Binding-site contacts:
Ligand atom C35 contacts residue ASN209 of chain 1.A at 3.6 Å.
Ligand atom C33 contacts residue PHE223 of chain 1.A at 3.7 Å (hydrophobic).
Ligand atom N30 contacts residue ARG227 of chain 1.A at 3.8 Å.
Ligand atom C2 contacts residue GLU143 of chain 1.A at 3.4 Å.
Ligand atom C18 contacts residue ALA91 of chain 1.A at 3.8 Å (hydrophobic).
Ligand atom O32 contacts residue ARG227 of chain 1.A at 3.7 Å.
Ligand atom N20 contacts residue TYR141 of chain 1.A at 3.7 Å.
Ligand atom C9 contacts residue GLY145 of chain 1.A at 3.6 Å.
Ligand atom C18 contacts residue LEU211 of chain 1.A at 3.8 Å (hydrophobic).
Ligand atom N19 contacts residue LEU211 of chain 1.A at 3.8 Å.
Ligand atom N11 contacts residue GLY145 of chain 1.A at 3.7 Å.
Ligand atom C15 contacts residue MET142 of chain 1.A at 3.6 Å (hydrophobic).
Ligand atom C9 contacts residue MET142 of chain 1.A at 3.5 Å (hydrophobic).
Ligand atom C28 contacts residue LEU211 of chain 1.A at 3.5 Å (hydrophobic).
Ligand atom C10 contacts residue MET142 of chain 1.A at 3.5 Å (hydrophobic).
Ligand atom N19 contacts residue ALA91 of chain 1.A at 3.5 Å.
Ligand atom C3 contacts residue GLU143 of chain 1.A at 2.9 Å.
Ligand atom C27 contacts residue ARG227 of chain 1.A at 3.6 Å.
Ligand atom N14 contacts residue GLY145 of chain 1.A at 3.9 Å.
Ligand atom N19 contacts residue ASP140 of chain 1.A at 3.1 Å (salt-bridge).
Ligand atom C34 contacts residue PHE223 of chain 1.A at 3.9 Å (hydrophobic).
Ligand atom N14 contacts residue TYR141 of chain 1.A at 3.7 Å.
Ligand atom N20 contacts residue MET142 of chain 1.A at 2.8 Å (h-bond).
Ligand atom S23 contacts residue LEU54 of chain 1.A at 3.5 Å (h-bond).
Ligand atom C10 contacts residue GLY145 of chain 1.A at 3.5 Å.
Ligand atom C28 contacts residue ASP146 of chain 1.A at 3.9 Å.
Ligand atom O32 contacts residue MET225 of chain 1.A at 3.3 Å.
Ligand atom C24 contacts residue ARG227 of chain 1.A at 3.7 Å.
Ligand atom C29 contacts residue ARG227 of chain 1.A at 3.3 Å.
Ligand atom C12 contacts residue LEU54 of chain 1.A at 3.8 Å (hydrophobic).
Ligand atom C34 contacts residue MET225 of chain 1.A at 3.7 Å (hydrophobic).
Ligand atom C9 contacts residue TYR141 of chain 1.A at 3.9 Å (hydrophobic).
Ligand atom C3 contacts residue TYR141 of chain 1.A at 3.9 Å (hydrophobic).
Ligand atom C21 contacts residue VAL62 of chain 1.A at 3.9 Å (hydrophobic).
Ligand atom C21 contacts residue PHE223 of chain 1.A at 4.0 Å (hydrophobic).
Ligand atom N20 contacts residue ASP140 of chain 1.A at 3.7 Å.
Ligand atom C28 contacts residue ARG227 of chain 1.A at 3.3 Å.
Ligand atom N14 contacts residue MET142 of chain 1.A at 2.8 Å (h-bond).
Ligand atom C21 contacts residue LEU211 of chain 1.A at 3.9 Å (hydrophobic).
Ligand atom N19 contacts residue MET142 of chain 1.A at 3.6 Å.

The protein below binds the small molecule below.
Small molecule (SMILES): Cc1cc(Nc2cc(N3CCN(C)CC3)nc(Sc3ccc(NC(=O)C4CC4)cc3)n2)[nH]n1

Sequence of chain 1.A:
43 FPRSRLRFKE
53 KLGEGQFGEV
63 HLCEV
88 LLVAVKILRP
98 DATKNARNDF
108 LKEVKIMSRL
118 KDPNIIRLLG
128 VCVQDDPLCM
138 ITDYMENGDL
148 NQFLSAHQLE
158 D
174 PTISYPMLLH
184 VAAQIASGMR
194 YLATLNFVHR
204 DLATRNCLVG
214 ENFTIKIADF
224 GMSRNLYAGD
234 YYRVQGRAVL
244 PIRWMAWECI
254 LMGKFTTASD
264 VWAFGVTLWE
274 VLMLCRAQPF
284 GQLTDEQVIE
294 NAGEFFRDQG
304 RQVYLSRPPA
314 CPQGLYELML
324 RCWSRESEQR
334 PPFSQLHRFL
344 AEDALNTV